Sequence of chain 1.E:
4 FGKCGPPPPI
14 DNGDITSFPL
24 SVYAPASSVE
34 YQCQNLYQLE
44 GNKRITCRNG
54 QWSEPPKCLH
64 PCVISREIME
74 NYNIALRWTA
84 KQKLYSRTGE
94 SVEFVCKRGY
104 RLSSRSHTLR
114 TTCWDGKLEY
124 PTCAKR

The small molecule below binds the protein below.
Small molecule (SMILES): CC(=O)N[C@H]1[C@H]([C@H](O)[C@H](O)CO)O[C@@](O[C@H]2[C@@H](O)[C@@H](CO)O[C@@H](O[C@H]3[C@H](O)[C@@H](O)[C@H](O)O[C@@H]3CO)[C@@H]2O)(C(=O)O)C[C@@H]1O

Binding-site contacts:
Ligand atom O8 contacts residue TRP81 of chain 1.E at 3.9 Å.
Ligand atom O1B contacts residue GLU96 of chain 1.E at 3.5 Å.
Ligand atom C1 contacts residue ARG113 of chain 1.E at 3.6 Å.
Ligand atom O9 contacts residue TRP81 of chain 1.E at 3.0 Å (h-bond).
Ligand atom O5 contacts residue TRP81 of chain 1.E at 3.2 Å.
Ligand atom C6 contacts residue GLU96 of chain 1.E at 3.6 Å.
Ligand atom C3 contacts residue TRP81 of chain 1.E at 3.8 Å (hydrophobic).
Ligand atom C5 contacts residue GLU93 of chain 1.E at 3.8 Å.
Ligand atom O6 contacts residue TRP81 of chain 1.E at 3.8 Å.
Ligand atom C2 contacts residue TRP81 of chain 1.E at 3.5 Å (hydrophobic).
Ligand atom O9 contacts residue ARG80 of chain 1.E at 3.4 Å (salt-bridge).
Ligand atom C4 contacts residue GLU93 of chain 1.E at 3.6 Å.
Ligand atom N5 contacts residue GLU93 of chain 1.E at 3.1 Å (salt-bridge).
Ligand atom O8 contacts residue VAL95 of chain 1.E at 3.4 Å.
Ligand atom C1 contacts residue TRP81 of chain 1.E at 3.7 Å (hydrophobic).
Ligand atom C10 contacts residue GLU93 of chain 1.E at 3.0 Å.
Ligand atom O3 contacts residue TRP81 of chain 1.E at 3.6 Å.
Ligand atom C5 contacts residue GLU96 of chain 1.E at 3.7 Å.
Ligand atom O8 contacts residue GLU96 of chain 1.E at 2.8 Å (salt-bridge).
Ligand atom C5 contacts residue TRP81 of chain 1.E at 3.5 Å (hydrophobic).
Ligand atom O1B contacts residue SER94 of chain 1.E at 3.8 Å.
Ligand atom N5 contacts residue SER94 of chain 1.E at 3.0 Å (h-bond).
Ligand atom O10 contacts residue GLU93 of chain 1.E at 3.5 Å (salt-bridge).
Ligand atom C6 contacts residue SER94 of chain 1.E at 3.6 Å.
Ligand atom C9 contacts residue TRP81 of chain 1.E at 3.7 Å (hydrophobic).
Ligand atom C4 contacts residue SER94 of chain 1.E at 3.8 Å.
Ligand atom C5 contacts residue SER94 of chain 1.E at 3.7 Å.
Ligand atom O1B contacts residue ARG113 of chain 1.E at 3.2 Å (salt-bridge).
Ligand atom C11 contacts residue VAL95 of chain 1.E at 3.7 Å (hydrophobic).
Ligand atom O1A contacts residue ARG113 of chain 1.E at 3.1 Å (salt-bridge).
Ligand atom O6 contacts residue GLU96 of chain 1.E at 3.7 Å.
Ligand atom C5 contacts residue TRP81 of chain 1.E at 3.8 Å (hydrophobic).
Ligand atom C6 contacts residue TRP81 of chain 1.E at 3.6 Å (hydrophobic).
Ligand atom O4 contacts residue GLU93 of chain 1.E at 2.6 Å (salt-bridge).
Ligand atom O9 contacts residue GLU96 of chain 1.E at 2.8 Å (salt-bridge).
Ligand atom C11 contacts residue TYR88 of chain 1.E at 3.4 Å (hydrophobic).
Ligand atom C11 contacts residue GLU93 of chain 1.E at 3.3 Å.
Ligand atom C4 contacts residue TRP81 of chain 1.E at 3.6 Å (hydrophobic).
Ligand atom C11 contacts residue SER89 of chain 1.E at 3.6 Å.
Ligand atom C8 contacts residue TRP81 of chain 1.E at 3.8 Å (hydrophobic).